Sequence of chain 1.B:
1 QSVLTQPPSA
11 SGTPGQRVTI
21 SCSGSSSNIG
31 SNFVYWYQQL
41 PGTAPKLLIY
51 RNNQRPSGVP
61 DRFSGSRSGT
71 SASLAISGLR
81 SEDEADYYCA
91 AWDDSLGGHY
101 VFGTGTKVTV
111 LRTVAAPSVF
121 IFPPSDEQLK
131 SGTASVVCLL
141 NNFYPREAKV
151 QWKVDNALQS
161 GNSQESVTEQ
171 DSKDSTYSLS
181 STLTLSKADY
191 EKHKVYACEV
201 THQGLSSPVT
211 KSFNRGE

Binding-site contacts:
Ligand atom C6 contacts residue TYR35 of chain 1.B at 3.5 Å (hydrophobic).
Ligand atom O10 contacts residue ARG102 of chain 1.E at 2.8 Å (salt-bridge).
Ligand atom O2 contacts residue ASN32 of chain 1.B at 2.5 Å (h-bond).
Ligand atom C1 contacts residue ARG101 of chain 1.E at 3.7 Å.
Ligand atom O1 contacts residue THR105 of chain 1.E at 3.4 Å (h-bond).
Ligand atom O4 contacts residue PHE33 of chain 1.B at 3.8 Å.
Ligand atom C6 contacts residue TRP92 of chain 1.B at 3.6 Å (hydrophobic).
Ligand atom O7 contacts residue ARG101 of chain 1.E at 3.2 Å.
Ligand atom O7 contacts residue ARG102 of chain 1.E at 3.0 Å (salt-bridge).
Ligand atom O7 contacts residue THR105 of chain 1.E at 2.8 Å (h-bond).
Ligand atom C10 contacts residue ARG102 of chain 1.E at 3.8 Å.
Ligand atom O4 contacts residue TYR35 of chain 1.B at 2.8 Å (h-bond).
Ligand atom O4 contacts residue ARG51 of chain 1.B at 3.5 Å (salt-bridge).
Ligand atom O2 contacts residue ARG101 of chain 1.E at 3.0 Å (salt-bridge).
Ligand atom O7 contacts residue SER104 of chain 1.E at 3.8 Å.
Ligand atom O3 contacts residue ASN32 of chain 1.B at 3.3 Å.
Ligand atom C3 contacts residue ARG51 of chain 1.B at 3.4 Å.
Ligand atom O5 contacts residue GLY106 of chain 1.E at 3.6 Å.
Ligand atom O9 contacts residue PHE103 of chain 1.E at 3.8 Å.
Ligand atom C4 contacts residue TYR35 of chain 1.B at 3.6 Å (hydrophobic).
Ligand atom C6 contacts residue ARG101 of chain 1.E at 3.7 Å.
Ligand atom O7 contacts residue GLY106 of chain 1.E at 3.1 Å (h-bond).
Ligand atom O6 contacts residue TRP92 of chain 1.B at 3.4 Å (h-bond).
Ligand atom C6 contacts residue GLY107 of chain 1.E at 3.8 Å.
Ligand atom C2 contacts residue ARG101 of chain 1.E at 3.4 Å.
Ligand atom O7 contacts residue SER104 of chain 1.E at 3.6 Å.
Ligand atom O7 contacts residue ARG101 of chain 1.E at 3.6 Å (salt-bridge).
Ligand atom O5 contacts residue GLY107 of chain 1.E at 3.6 Å.
Ligand atom O1 contacts residue GLY106 of chain 1.E at 3.6 Å (h-bond).
Ligand atom O10 contacts residue ARG101 of chain 1.E at 3.3 Å.
Ligand atom C7 contacts residue THR105 of chain 1.E at 3.3 Å.
Ligand atom O3 contacts residue PHE33 of chain 1.B at 3.0 Å (h-bond).
Ligand atom C9 contacts residue PHE103 of chain 1.E at 3.5 Å (hydrophobic).
Ligand atom O4 contacts residue PHE33 of chain 1.B at 3.8 Å.
Ligand atom C7 contacts residue ARG102 of chain 1.E at 3.8 Å.
Ligand atom C8 contacts residue THR105 of chain 1.E at 3.7 Å.
Ligand atom C2 contacts residue GLY106 of chain 1.E at 3.8 Å.
Ligand atom C2 contacts residue ASN32 of chain 1.B at 3.6 Å.
Ligand atom C6 contacts residue GLU109 of chain 1.E at 3.6 Å.
Ligand atom O3 contacts residue ARG101 of chain 1.E at 3.4 Å (salt-bridge).

Sequence of chain 1.E:
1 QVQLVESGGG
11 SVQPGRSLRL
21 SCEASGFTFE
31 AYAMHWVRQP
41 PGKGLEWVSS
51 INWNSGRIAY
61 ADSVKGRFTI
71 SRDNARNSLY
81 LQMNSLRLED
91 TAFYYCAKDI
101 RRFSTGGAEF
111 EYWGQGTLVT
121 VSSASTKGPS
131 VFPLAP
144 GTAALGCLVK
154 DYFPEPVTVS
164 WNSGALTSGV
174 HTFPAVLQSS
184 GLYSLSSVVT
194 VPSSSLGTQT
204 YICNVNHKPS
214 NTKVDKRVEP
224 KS

The small molecule below binds the protein below.
Small molecule (SMILES): CC(=O)N[C@@H]1[C@@H](O[C@@H]2O[C@H](CO)[C@H](O)[C@H](O[C@]3(C(=O)O)C[C@H](O)[C@@H](NC(C)=O)[C@H]([C@H](O)[C@H](O)CO)O3)[C@H]2O)[C@H](O[C@@H]2O[C@@H](C)[C@@H](O)[C@@H](O)[C@@H]2O)[C@@H](CO)O[C@H]1O